Sequence of chain 1.A:
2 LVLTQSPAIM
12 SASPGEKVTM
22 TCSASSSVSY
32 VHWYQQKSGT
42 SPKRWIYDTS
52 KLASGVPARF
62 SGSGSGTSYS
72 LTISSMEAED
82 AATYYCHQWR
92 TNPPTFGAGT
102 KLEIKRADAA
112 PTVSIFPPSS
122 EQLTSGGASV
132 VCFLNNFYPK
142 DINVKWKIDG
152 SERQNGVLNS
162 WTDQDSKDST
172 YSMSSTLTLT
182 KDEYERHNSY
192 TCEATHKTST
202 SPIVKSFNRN

The small molecule below binds the protein below.
Small molecule (SMILES): COc1cc(S(=O)(=O)O)c2ccc3c(S(=O)(=O)O)cc(S(=O)(=O)O)c4ccc1c2c43

Binding-site contacts:
Ligand atom OAJ contacts residue HIS33 of chain 1.A at 3.2 Å (h-bond).
Ligand atom OAK contacts residue ASN59 of chain 1.B at 2.9 Å (h-bond).
Ligand atom CAV contacts residue TRP90 of chain 1.A at 3.3 Å (hydrophobic).
Ligand atom OAB contacts residue ASN33 of chain 1.B at 2.7 Å (h-bond).
Ligand atom OAD contacts residue GLY101 of chain 1.B at 3.0 Å (h-bond).
Ligand atom CAQ contacts residue TRP90 of chain 1.A at 3.5 Å (hydrophobic).
Ligand atom OAD contacts residue ARG103 of chain 1.B at 3.5 Å (salt-bridge).
Ligand atom CAY contacts residue TRP90 of chain 1.A at 3.3 Å (hydrophobic).
Ligand atom OAI contacts residue GLY101 of chain 1.B at 2.6 Å (h-bond).
Ligand atom OAA contacts residue GLY99 of chain 1.B at 3.3 Å.
Ligand atom OAC contacts residue TYR31 of chain 1.A at 2.6 Å (h-bond).
Ligand atom OAI contacts residue GLY99 of chain 1.B at 3.0 Å.
Ligand atom OAC contacts residue PHE102 of chain 1.B at 3.3 Å.
Ligand atom CAX contacts residue TRP90 of chain 1.A at 3.5 Å (hydrophobic).
Ligand atom OAJ contacts residue TRP90 of chain 1.A at 3.7 Å.
Ligand atom CBA contacts residue TRP90 of chain 1.A at 3.5 Å (hydrophobic).
Ligand atom OBF contacts residue TRP90 of chain 1.A at 3.5 Å.
Ligand atom OAC contacts residue ARG103 of chain 1.B at 2.6 Å (salt-bridge).
Ligand atom CAZ contacts residue TRP90 of chain 1.A at 3.4 Å (hydrophobic).
Ligand atom OAJ contacts residue TYR31 of chain 1.A at 3.5 Å (h-bond).
Ligand atom OAF contacts residue ASN93 of chain 1.A at 3.3 Å (h-bond).
Ligand atom CAN contacts residue TRP90 of chain 1.A at 3.6 Å (hydrophobic).
Ligand atom OAI contacts residue GLY100 of chain 1.B at 3.2 Å (h-bond).
Ligand atom CAR contacts residue TRP90 of chain 1.A at 3.1 Å (hydrophobic).
Ligand atom CAO contacts residue TRP90 of chain 1.A at 3.6 Å (hydrophobic).
Ligand atom SBC contacts residue GLY99 of chain 1.B at 3.7 Å.
Ligand atom SBD contacts residue TYR31 of chain 1.A at 3.6 Å.
Ligand atom CAU contacts residue TRP90 of chain 1.A at 3.7 Å (hydrophobic).
Ligand atom SBD contacts residue HIS33 of chain 1.A at 3.8 Å.
Ligand atom OAD contacts residue GLY105 of chain 1.B at 2.8 Å (h-bond).
Ligand atom OAF contacts residue ASN59 of chain 1.B at 3.8 Å.
Ligand atom CAN contacts residue ASN93 of chain 1.A at 3.7 Å.
Ligand atom SBD contacts residue ARG103 of chain 1.B at 3.6 Å (salt-bridge).
Ligand atom CBB contacts residue TRP90 of chain 1.A at 3.4 Å (hydrophobic).
Ligand atom OAA contacts residue ASN35 of chain 1.B at 3.2 Å (h-bond).
Ligand atom CAW contacts residue TRP90 of chain 1.A at 3.5 Å (hydrophobic).
Ligand atom CAP contacts residue TRP90 of chain 1.A at 3.5 Å (hydrophobic).
Ligand atom OAD contacts residue HIS33 of chain 1.A at 3.4 Å (h-bond).
Ligand atom CAM contacts residue GLY101 of chain 1.B at 3.5 Å.
Ligand atom OAD contacts residue ARG104 of chain 1.B at 3.4 Å (salt-bridge).

Sequence of chain 1.B:
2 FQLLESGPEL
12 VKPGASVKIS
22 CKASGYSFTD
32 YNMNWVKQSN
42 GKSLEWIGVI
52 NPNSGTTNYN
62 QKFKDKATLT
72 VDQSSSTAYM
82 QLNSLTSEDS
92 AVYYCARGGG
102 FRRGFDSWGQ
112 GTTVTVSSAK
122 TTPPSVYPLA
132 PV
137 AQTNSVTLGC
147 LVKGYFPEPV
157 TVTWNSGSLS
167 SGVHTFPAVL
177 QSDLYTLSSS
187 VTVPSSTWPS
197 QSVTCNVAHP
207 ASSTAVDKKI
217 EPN